Sequence of chain 1.C:
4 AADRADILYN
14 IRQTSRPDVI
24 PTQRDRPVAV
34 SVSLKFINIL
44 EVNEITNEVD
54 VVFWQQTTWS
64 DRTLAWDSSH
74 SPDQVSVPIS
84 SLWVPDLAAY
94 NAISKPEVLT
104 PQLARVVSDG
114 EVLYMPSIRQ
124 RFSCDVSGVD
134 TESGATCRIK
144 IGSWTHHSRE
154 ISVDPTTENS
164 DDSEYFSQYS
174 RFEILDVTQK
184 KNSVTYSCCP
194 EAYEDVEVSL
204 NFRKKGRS

Binding-site contacts:
Ligand atom O1 contacts residue TRP57 of chain 1.C at 3.2 Å.
Ligand atom C8 contacts residue MET118 of chain 1.C at 3.6 Å (hydrophobic).
Ligand atom C3 contacts residue TRP147 of chain 1.B at 3.2 Å (hydrophobic).
Ligand atom O2 contacts residue SER190 of chain 1.B at 3.7 Å.
Ligand atom C6 contacts residue LEU116 of chain 1.C at 3.7 Å (hydrophobic).
Ligand atom CL contacts residue LEU116 of chain 1.C at 3.0 Å.
Ligand atom O1 contacts residue TYR189 of chain 1.B at 3.8 Å.
Ligand atom N4 contacts residue TYR189 of chain 1.B at 3.4 Å.
Ligand atom N3 contacts residue TRP57 of chain 1.C at 3.3 Å.
Ligand atom C3 contacts residue TYR196 of chain 1.B at 3.8 Å (hydrophobic).
Ligand atom C5 contacts residue TYR196 of chain 1.B at 3.1 Å (hydrophobic).
Ligand atom CL contacts residue ARG108 of chain 1.C at 3.6 Å.
Ligand atom C10 contacts residue TRP147 of chain 1.B at 3.5 Å (hydrophobic).
Ligand atom O2 contacts residue CYS191 of chain 1.B at 3.4 Å (h-bond).
Ligand atom C10 contacts residue TYR93 of chain 1.B at 3.3 Å (hydrophobic).
Ligand atom C7 contacts residue TYR189 of chain 1.B at 3.8 Å (hydrophobic).
Ligand atom C4 contacts residue TYR196 of chain 1.B at 3.5 Å (hydrophobic).
Ligand atom C5 contacts residue CYS191 of chain 1.B at 3.9 Å (hydrophobic).
Ligand atom O1 contacts residue MET118 of chain 1.C at 3.4 Å (h-bond).
Ligand atom N4 contacts residue LYS38 of chain 1.C at 3.9 Å.
Ligand atom N3 contacts residue TYR189 of chain 1.B at 3.9 Å.
Ligand atom N4 contacts residue MET118 of chain 1.C at 3.3 Å.
Ligand atom N2 contacts residue TRP147 of chain 1.B at 3.9 Å.
Ligand atom O2 contacts residue TYR189 of chain 1.B at 3.6 Å.
Ligand atom C9 contacts residue TRP57 of chain 1.C at 3.8 Å (hydrophobic).
Ligand atom C7 contacts residue MET118 of chain 1.C at 4.0 Å (hydrophobic).
Ligand atom C8 contacts residue TYR189 of chain 1.B at 3.6 Å (hydrophobic).
Ligand atom C8 contacts residue CYS191 of chain 1.B at 3.7 Å (hydrophobic).
Ligand atom C4 contacts residue TRP147 of chain 1.B at 3.3 Å (hydrophobic).
Ligand atom CL contacts residue TYR117 of chain 1.C at 3.7 Å.
Ligand atom C2 contacts residue TRP147 of chain 1.B at 3.0 Å (hydrophobic).
Ligand atom O2 contacts residue MET118 of chain 1.C at 3.1 Å.
Ligand atom CL contacts residue MET118 of chain 1.C at 3.8 Å.
Ligand atom N1 contacts residue MET118 of chain 1.C at 3.9 Å.
Ligand atom C9 contacts residue TYR93 of chain 1.B at 3.5 Å (hydrophobic).
Ligand atom CL contacts residue LEU106 of chain 1.C at 3.9 Å.
Ligand atom O2 contacts residue LYS38 of chain 1.C at 3.2 Å (salt-bridge).
Ligand atom O1 contacts residue LYS38 of chain 1.C at 3.7 Å.
Ligand atom C9 contacts residue TRP147 of chain 1.B at 3.6 Å (hydrophobic).
Ligand atom N1 contacts residue TRP147 of chain 1.B at 3.8 Å.

The small molecule below binds the protein below.
Small molecule (SMILES): O=[N+]([O-])/C=C1\NCCN1Cc1ccc(Cl)nc1

Sequence of chain 1.B:
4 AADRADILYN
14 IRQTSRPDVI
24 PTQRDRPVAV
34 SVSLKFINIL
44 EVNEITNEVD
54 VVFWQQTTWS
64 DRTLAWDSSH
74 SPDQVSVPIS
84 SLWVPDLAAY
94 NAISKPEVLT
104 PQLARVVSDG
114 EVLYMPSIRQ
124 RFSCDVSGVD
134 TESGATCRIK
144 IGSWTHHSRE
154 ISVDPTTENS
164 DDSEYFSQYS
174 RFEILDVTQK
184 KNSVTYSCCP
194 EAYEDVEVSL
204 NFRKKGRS